Sequence of chain 1.B:
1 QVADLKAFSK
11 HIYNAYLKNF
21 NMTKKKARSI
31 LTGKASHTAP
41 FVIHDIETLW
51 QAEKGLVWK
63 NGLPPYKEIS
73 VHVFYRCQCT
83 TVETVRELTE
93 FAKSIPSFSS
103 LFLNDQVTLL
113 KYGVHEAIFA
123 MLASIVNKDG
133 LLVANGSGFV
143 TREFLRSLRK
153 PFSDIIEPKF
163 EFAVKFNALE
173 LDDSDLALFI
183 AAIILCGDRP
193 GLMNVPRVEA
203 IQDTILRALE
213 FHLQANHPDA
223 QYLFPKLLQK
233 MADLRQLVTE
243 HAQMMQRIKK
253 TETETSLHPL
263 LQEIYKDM

Binding-site contacts:
Ligand atom C27 contacts residue HIS117 of chain 1.B at 3.3 Å.
Ligand atom C13 contacts residue ARG78 of chain 1.B at 3.8 Å.
Ligand atom O25 contacts residue MET247 of chain 1.B at 3.4 Å.
Ligand atom C03 contacts residue CYS79 of chain 1.B at 3.8 Å (hydrophobic).
Ligand atom N09 contacts residue CYS79 of chain 1.B at 3.5 Å.
Ligand atom S11 contacts residue ILE158 of chain 1.B at 3.5 Å.
Ligand atom C12 contacts residue CYS79 of chain 1.B at 3.5 Å (hydrophobic).
Ligand atom C21 contacts residue CYS79 of chain 1.B at 3.5 Å (hydrophobic).
Ligand atom O28 contacts residue HIS243 of chain 1.B at 2.8 Å (h-bond).
Ligand atom N09 contacts residue THR82 of chain 1.B at 3.5 Å.
Ligand atom C20 contacts residue VAL75 of chain 1.B at 3.8 Å (hydrophobic).
Ligand atom C10 contacts residue CYS79 of chain 1.B at 3.4 Å (hydrophobic).
Ligand atom O28 contacts residue TYR267 of chain 1.B at 2.5 Å (h-bond).
Ligand atom O29 contacts residue LEU263 of chain 1.B at 3.4 Å.
Ligand atom F18 contacts residue VAL142 of chain 1.B at 3.3 Å.
Ligand atom C26 contacts residue THR83 of chain 1.B at 3.5 Å.
Ligand atom O28 contacts residue MET247 of chain 1.B at 3.5 Å.
Ligand atom C24 contacts residue HIS243 of chain 1.B at 3.5 Å.
Ligand atom S11 contacts residue CYS79 of chain 1.B at 3.8 Å.
Ligand atom C22 contacts residue PHE121 of chain 1.B at 3.8 Å (hydrophobic).
Ligand atom O29 contacts residue THR83 of chain 1.B at 3.5 Å.
Ligand atom O28 contacts residue HIS117 of chain 1.B at 3.3 Å (h-bond).
Ligand atom C01 contacts residue PHE76 of chain 1.B at 3.6 Å (hydrophobic).
Ligand atom O25 contacts residue HIS243 of chain 1.B at 3.8 Å.
Ligand atom C06 contacts residue LEU124 of chain 1.B at 3.6 Å (hydrophobic).
Ligand atom F17 contacts residue ARG78 of chain 1.B at 3.1 Å.
Ligand atom C03 contacts residue ILE157 of chain 1.B at 3.7 Å (hydrophobic).
Ligand atom C01 contacts residue ILE157 of chain 1.B at 3.6 Å (hydrophobic).
Ligand atom O29 contacts residue TYR267 of chain 1.B at 3.6 Å (h-bond).
Ligand atom O29 contacts residue HIS117 of chain 1.B at 2.6 Å (h-bond).
Ligand atom C02 contacts residue CYS79 of chain 1.B at 3.6 Å (hydrophobic).
Ligand atom C27 contacts residue TYR267 of chain 1.B at 3.5 Å (hydrophobic).
Ligand atom C13 contacts residue THR82 of chain 1.B at 3.6 Å.
Ligand atom C22 contacts residue THR83 of chain 1.B at 3.8 Å.
Ligand atom C14 contacts residue ARG78 of chain 1.B at 3.6 Å.
Ligand atom C23 contacts residue THR83 of chain 1.B at 3.4 Å.
Ligand atom C01 contacts residue CYS79 of chain 1.B at 3.6 Å (hydrophobic).
Ligand atom C23 contacts residue HIS243 of chain 1.B at 3.5 Å.
Ligand atom F18 contacts residue TRP58 of chain 1.B at 3.1 Å.
Ligand atom C02 contacts residue HIS243 of chain 1.B at 3.7 Å.

The protein below binds the small molecule below.
Small molecule (SMILES): Cc1cc(SCc2nnc(-c3ccc(C(F)(F)F)cc3)s2)ccc1OCC(=O)O